The protein below binds the small molecule below.
Small molecule (SMILES): O=C(Nc1cccc2ncccc12)c1cccnc1

Sequence of chain 1.A:
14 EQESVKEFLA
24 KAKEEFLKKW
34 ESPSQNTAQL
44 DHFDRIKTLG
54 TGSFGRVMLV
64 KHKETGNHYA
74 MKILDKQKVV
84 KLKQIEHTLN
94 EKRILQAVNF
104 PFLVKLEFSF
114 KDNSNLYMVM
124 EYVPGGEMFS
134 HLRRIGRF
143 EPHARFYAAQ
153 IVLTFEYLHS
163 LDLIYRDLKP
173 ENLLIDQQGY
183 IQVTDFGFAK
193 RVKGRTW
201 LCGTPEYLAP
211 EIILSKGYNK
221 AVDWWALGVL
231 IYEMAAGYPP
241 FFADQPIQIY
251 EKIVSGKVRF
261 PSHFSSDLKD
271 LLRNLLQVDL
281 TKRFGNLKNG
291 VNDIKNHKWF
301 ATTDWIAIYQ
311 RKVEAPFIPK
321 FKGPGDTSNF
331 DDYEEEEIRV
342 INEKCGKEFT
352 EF

Binding-site contacts:
Ligand atom C1 contacts residue ALA73 of chain 1.A at 3.5 Å (hydrophobic).
Ligand atom O contacts residue THR186 of chain 1.A at 2.9 Å (h-bond).
Ligand atom N contacts residue LEU176 of chain 1.A at 3.5 Å.
Ligand atom C10 contacts residue VAL60 of chain 1.A at 3.7 Å (hydrophobic).
Ligand atom C8 contacts residue MET123 of chain 1.A at 3.8 Å (hydrophobic).
Ligand atom C5 contacts residue LEU52 of chain 1.A at 3.8 Å (hydrophobic).
Ligand atom C contacts residue MET123 of chain 1.A at 3.8 Å (hydrophobic).
Ligand atom C contacts residue GLU124 of chain 1.A at 2.8 Å.
Ligand atom C6 contacts residue VAL126 of chain 1.A at 3.6 Å (hydrophobic).
Ligand atom C2 contacts residue VAL126 of chain 1.A at 3.8 Å (hydrophobic).
Ligand atom C2 contacts residue LEU176 of chain 1.A at 3.3 Å (hydrophobic).
Ligand atom C1 contacts residue TYR125 of chain 1.A at 3.8 Å (hydrophobic).
Ligand atom C13 contacts residue LYS75 of chain 1.A at 3.8 Å.
Ligand atom C3 contacts residue ALA73 of chain 1.A at 3.6 Å (hydrophobic).
Ligand atom C1 contacts residue LEU176 of chain 1.A at 3.7 Å (hydrophobic).
Ligand atom C7 contacts residue THR186 of chain 1.A at 3.0 Å.
Ligand atom C11 contacts residue VAL60 of chain 1.A at 3.6 Å (hydrophobic).
Ligand atom O contacts residue MET123 of chain 1.A at 3.1 Å (h-bond).
Ligand atom C5 contacts residue PHE330 of chain 1.A at 3.5 Å (hydrophobic).
Ligand atom N2 contacts residue ASP187 of chain 1.A at 3.0 Å.
Ligand atom C14 contacts residue ASP187 of chain 1.A at 3.5 Å.
Ligand atom C13 contacts residue ASP187 of chain 1.A at 2.9 Å.
Ligand atom C10 contacts residue THR186 of chain 1.A at 3.5 Å.
Ligand atom C1 contacts residue VAL126 of chain 1.A at 3.5 Å (hydrophobic).
Ligand atom C contacts residue VAL107 of chain 1.A at 3.2 Å (hydrophobic).
Ligand atom C14 contacts residue LYS75 of chain 1.A at 3.1 Å.
Ligand atom C6 contacts residue TYR125 of chain 1.A at 3.3 Å (hydrophobic).
Ligand atom C6 contacts residue PHE330 of chain 1.A at 3.2 Å (hydrophobic).
Ligand atom N contacts residue ALA73 of chain 1.A at 3.9 Å.
Ligand atom C8 contacts residue THR186 of chain 1.A at 2.8 Å.
Ligand atom C9 contacts residue THR186 of chain 1.A at 2.7 Å.
Ligand atom N1 contacts residue THR186 of chain 1.A at 2.6 Å (h-bond).
Ligand atom C contacts residue ALA73 of chain 1.A at 3.8 Å (hydrophobic).
Ligand atom C2 contacts residue ALA73 of chain 1.A at 3.4 Å (hydrophobic).
Ligand atom C1 contacts residue GLU124 of chain 1.A at 2.6 Å.
Ligand atom C2 contacts residue GLU124 of chain 1.A at 3.9 Å.
Ligand atom N contacts residue VAL126 of chain 1.A at 3.1 Å (h-bond).
Ligand atom N contacts residue TYR125 of chain 1.A at 3.2 Å.
Ligand atom N2 contacts residue LYS75 of chain 1.A at 2.7 Å (salt-bridge).
Ligand atom C3 contacts residue LEU176 of chain 1.A at 3.5 Å (hydrophobic).